This small molecule binds to this protein.
Small molecule (SMILES): Nc1ncnc2[nH]cnc12

Binding-site contacts:
Ligand atom C4 contacts residue PHE26 of chain 1.A at 4.5 Å (hydrophobic).
Ligand atom N6 contacts residue PHE26 of chain 1.A at 3.6 Å.
Ligand atom N9 contacts residue ALA131 of chain 1.A at 4.5 Å.
Ligand atom N9 contacts residue ARG67 of chain 1.A at 4.5 Å.
Ligand atom N7 contacts residue LEU159 of chain 1.A at 3.9 Å.
Ligand atom N3 contacts residue PHE26 of chain 1.A at 3.7 Å.
Ligand atom N1 contacts residue ARG27 of chain 1.A at 3.2 Å (salt-bridge).
Ligand atom N1 contacts residue LEU129 of chain 1.A at 3.9 Å.
Ligand atom N3 contacts residue LEU129 of chain 1.A at 3.8 Å.
Ligand atom C4 contacts residue HSX1 of chain 1.G at 3.5 Å.
Ligand atom C5 contacts residue LEU159 of chain 1.A at 4.2 Å (hydrophobic).
Ligand atom N1 contacts residue PHE26 of chain 1.A at 3.3 Å.
Ligand atom N6 contacts residue LEU159 of chain 1.A at 3.5 Å.
Ligand atom C4 contacts residue LEU129 of chain 1.A at 3.7 Å (hydrophobic).
Ligand atom N3 contacts residue ARG67 of chain 1.A at 2.7 Å (salt-bridge).
Ligand atom N9 contacts residue HSX1 of chain 1.G at 2.6 Å (h-bond).
Ligand atom N6 contacts residue VAL25 of chain 1.A at 3.0 Å (h-bond).
Ligand atom N3 contacts residue HSX1 of chain 1.G at 3.5 Å.
Ligand atom C5 contacts residue LEU129 of chain 1.A at 4.0 Å (hydrophobic).
Ligand atom C2 contacts residue ARG27 of chain 1.A at 3.6 Å.
Ligand atom C8 contacts residue ALA131 of chain 1.A at 3.5 Å (hydrophobic).
Ligand atom N7 contacts residue ALA131 of chain 1.A at 3.7 Å.
Ligand atom N6 contacts residue ARG27 of chain 1.A at 3.9 Å.
Ligand atom C6 contacts residue LEU129 of chain 1.A at 4.1 Å (hydrophobic).
Ligand atom C6 contacts residue LEU159 of chain 1.A at 4.1 Å (hydrophobic).
Ligand atom N9 contacts residue LEU129 of chain 1.A at 4.1 Å.
Ligand atom N1 contacts residue VAL25 of chain 1.A at 4.5 Å.
Ligand atom N7 contacts residue LEU129 of chain 1.A at 4.2 Å.
Ligand atom N9 contacts residue PRP1 of chain 1.F at 3.4 Å (h-bond).
Ligand atom C2 contacts residue LEU129 of chain 1.A at 3.9 Å (hydrophobic).
Ligand atom C8 contacts residue LEU129 of chain 1.A at 4.2 Å (hydrophobic).
Ligand atom C8 contacts residue HSX1 of chain 1.G at 3.2 Å.
Ligand atom C2 contacts residue ARG67 of chain 1.A at 3.2 Å.
Ligand atom C6 contacts residue ARG27 of chain 1.A at 4.0 Å.
Ligand atom C6 contacts residue PHE26 of chain 1.A at 4.0 Å (hydrophobic).
Ligand atom C6 contacts residue VAL25 of chain 1.A at 4.1 Å (hydrophobic).
Ligand atom C8 contacts residue PRP1 of chain 1.F at 3.6 Å.
Ligand atom C4 contacts residue ARG67 of chain 1.A at 3.9 Å.
Ligand atom N3 contacts residue PRP1 of chain 1.F at 4.5 Å.
Ligand atom C2 contacts residue PHE26 of chain 1.A at 3.2 Å (hydrophobic).

Sequence of chain 1.A:
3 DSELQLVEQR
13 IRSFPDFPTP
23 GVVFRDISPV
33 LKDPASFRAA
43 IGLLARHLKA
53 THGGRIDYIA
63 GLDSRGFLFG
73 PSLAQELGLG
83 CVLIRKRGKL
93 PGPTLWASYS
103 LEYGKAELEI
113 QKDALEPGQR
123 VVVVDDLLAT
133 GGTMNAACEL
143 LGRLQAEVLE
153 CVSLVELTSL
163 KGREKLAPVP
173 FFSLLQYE